Binding-site contacts:
Ligand atom C1 contacts residue ASN479 of chain 1.A at 1.4 Å.
Ligand atom C8 contacts residue ASN479 of chain 1.A at 4.4 Å.
Ligand atom C8 contacts residue ASP472 of chain 1.A at 3.8 Å.
Ligand atom C7 contacts residue ALA475 of chain 1.A at 4.3 Å (hydrophobic).
Ligand atom C1 contacts residue THR481 of chain 1.A at 4.3 Å.
Ligand atom O7 contacts residue ALA475 of chain 1.A at 3.9 Å.
Ligand atom O5 contacts residue THR481 of chain 1.A at 4.5 Å.
Ligand atom C8 contacts residue SER476 of chain 1.A at 4.4 Å.
Ligand atom O5 contacts residue ASN479 of chain 1.A at 2.5 Å (h-bond).
Ligand atom C2 contacts residue ASN479 of chain 1.A at 2.4 Å.
Ligand atom O7 contacts residue ASN479 of chain 1.A at 3.6 Å.
Ligand atom C7 contacts residue ASN479 of chain 1.A at 3.4 Å.
Ligand atom C5 contacts residue ASN479 of chain 1.A at 3.8 Å.
Ligand atom N2 contacts residue ASN479 of chain 1.A at 2.8 Å (h-bond).
Ligand atom C8 contacts residue ALA475 of chain 1.A at 4.1 Å (hydrophobic).
Ligand atom C4 contacts residue ASN479 of chain 1.A at 4.3 Å.
Ligand atom C3 contacts residue ASN479 of chain 1.A at 3.8 Å.

This small molecule binds to this protein.
Small molecule (SMILES): CC(=O)N[C@@H]1[C@@H](O)[C@H](O)[C@@H](CO)O[C@H]1O

Sequence of chain 1.A:
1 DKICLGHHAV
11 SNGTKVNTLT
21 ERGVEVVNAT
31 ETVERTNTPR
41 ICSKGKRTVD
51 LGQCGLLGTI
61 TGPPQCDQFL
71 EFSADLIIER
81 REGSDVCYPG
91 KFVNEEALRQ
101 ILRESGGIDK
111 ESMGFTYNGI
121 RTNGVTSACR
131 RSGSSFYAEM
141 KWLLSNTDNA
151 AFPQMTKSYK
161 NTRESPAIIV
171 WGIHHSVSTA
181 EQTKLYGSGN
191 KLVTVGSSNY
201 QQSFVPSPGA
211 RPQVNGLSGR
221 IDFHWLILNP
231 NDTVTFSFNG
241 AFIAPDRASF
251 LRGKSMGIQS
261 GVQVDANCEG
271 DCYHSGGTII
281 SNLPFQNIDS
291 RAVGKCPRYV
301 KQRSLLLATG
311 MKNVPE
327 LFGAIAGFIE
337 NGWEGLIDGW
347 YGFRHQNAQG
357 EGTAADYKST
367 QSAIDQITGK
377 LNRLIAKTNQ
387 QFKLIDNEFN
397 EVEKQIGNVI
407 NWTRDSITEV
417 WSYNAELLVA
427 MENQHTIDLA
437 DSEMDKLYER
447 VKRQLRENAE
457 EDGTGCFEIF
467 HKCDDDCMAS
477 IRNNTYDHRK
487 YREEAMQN